Sequence of chain 1.B:
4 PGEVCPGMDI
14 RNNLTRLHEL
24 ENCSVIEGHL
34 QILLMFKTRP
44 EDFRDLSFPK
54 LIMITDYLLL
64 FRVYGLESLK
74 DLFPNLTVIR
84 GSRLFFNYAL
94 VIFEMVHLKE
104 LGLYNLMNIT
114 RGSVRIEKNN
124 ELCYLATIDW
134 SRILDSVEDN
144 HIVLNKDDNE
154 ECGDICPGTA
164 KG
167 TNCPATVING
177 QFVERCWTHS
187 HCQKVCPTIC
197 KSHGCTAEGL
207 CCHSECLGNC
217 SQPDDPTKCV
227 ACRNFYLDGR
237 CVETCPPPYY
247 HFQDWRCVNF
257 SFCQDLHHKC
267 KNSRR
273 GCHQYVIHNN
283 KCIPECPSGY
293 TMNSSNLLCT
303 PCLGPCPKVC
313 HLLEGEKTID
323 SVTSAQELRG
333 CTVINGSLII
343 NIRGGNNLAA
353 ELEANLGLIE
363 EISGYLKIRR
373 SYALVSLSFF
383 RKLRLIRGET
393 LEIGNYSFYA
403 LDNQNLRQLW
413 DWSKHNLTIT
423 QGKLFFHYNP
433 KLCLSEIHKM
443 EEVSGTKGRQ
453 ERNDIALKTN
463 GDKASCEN

This small molecule binds to this protein.
Small molecule (SMILES): CC(=O)N[C@H]1[C@H](O[C@H]2[C@H](O)[C@@H](NC(C)=O)CO[C@@H]2CO[C@@H]2O[C@@H](C)[C@@H](O)[C@@H](O)[C@@H]2O)O[C@H](CO)[C@@H](O)[C@@H]1O

Sequence of chain 1.A:
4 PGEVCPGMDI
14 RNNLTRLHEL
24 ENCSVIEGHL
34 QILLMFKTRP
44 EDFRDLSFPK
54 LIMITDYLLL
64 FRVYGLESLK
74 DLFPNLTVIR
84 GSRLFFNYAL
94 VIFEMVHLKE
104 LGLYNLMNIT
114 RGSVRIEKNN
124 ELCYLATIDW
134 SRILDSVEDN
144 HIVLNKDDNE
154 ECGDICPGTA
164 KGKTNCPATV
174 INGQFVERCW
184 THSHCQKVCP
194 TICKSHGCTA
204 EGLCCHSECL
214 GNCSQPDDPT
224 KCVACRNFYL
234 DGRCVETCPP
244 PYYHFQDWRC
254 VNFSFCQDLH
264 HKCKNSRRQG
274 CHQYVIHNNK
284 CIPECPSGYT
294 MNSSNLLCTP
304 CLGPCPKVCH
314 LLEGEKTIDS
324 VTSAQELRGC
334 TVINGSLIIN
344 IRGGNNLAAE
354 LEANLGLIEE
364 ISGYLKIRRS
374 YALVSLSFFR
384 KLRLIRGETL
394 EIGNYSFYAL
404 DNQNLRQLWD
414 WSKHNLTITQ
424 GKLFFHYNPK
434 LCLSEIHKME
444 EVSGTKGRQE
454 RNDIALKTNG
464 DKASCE

Binding-site contacts:
Ligand atom C1 contacts residue ASN337 of chain 1.A at 1.4 Å.
Ligand atom C8 contacts residue SER365 of chain 1.A at 3.9 Å.
Ligand atom N2 contacts residue GLU391 of chain 1.A at 3.7 Å.
Ligand atom C2 contacts residue ASN337 of chain 1.A at 2.6 Å.
Ligand atom C4 contacts residue HIS313 of chain 1.A at 3.7 Å.
Ligand atom C8 contacts residue ASN337 of chain 1.A at 3.2 Å.
Ligand atom O5 contacts residue ASN337 of chain 1.A at 2.4 Å (h-bond).
Ligand atom O7 contacts residue GLU391 of chain 1.A at 3.4 Å (salt-bridge).
Ligand atom O5 contacts residue HIS313 of chain 1.A at 3.5 Å (h-bond).
Ligand atom N2 contacts residue ASN337 of chain 1.A at 3.0 Å (h-bond).
Ligand atom C7 contacts residue SER365 of chain 1.A at 4.2 Å.
Ligand atom C4 contacts residue ASN337 of chain 1.A at 4.2 Å.
Ligand atom C5 contacts residue HIS313 of chain 1.A at 3.5 Å.
Ligand atom C7 contacts residue ASN337 of chain 1.A at 3.6 Å.
Ligand atom C7 contacts residue GLU391 of chain 1.A at 3.8 Å.
Ligand atom C6 contacts residue GLN177 of chain 1.B at 3.3 Å.
Ligand atom C3 contacts residue HIS313 of chain 1.A at 3.9 Å.
Ligand atom C5 contacts residue ASN337 of chain 1.A at 3.6 Å.
Ligand atom C8 contacts residue GLU363 of chain 1.A at 4.1 Å.
Ligand atom O6 contacts residue HIS313 of chain 1.A at 4.1 Å.
Ligand atom C6 contacts residue HIS313 of chain 1.A at 4.4 Å.
Ligand atom C6 contacts residue HIS313 of chain 1.A at 4.0 Å.
Ligand atom C1 contacts residue HIS313 of chain 1.A at 4.3 Å.
Ligand atom C3 contacts residue ASN337 of chain 1.A at 3.9 Å.